Binding-site contacts:
Ligand atom O8 contacts residue ILE29 of chain 1.B at 3.9 Å.
Ligand atom O5 contacts residue GLY19 of chain 1.B at 3.7 Å.
Ligand atom C3 contacts residue ASP16 of chain 1.B at 3.5 Å.
Ligand atom C3 contacts residue TRP31 of chain 1.B at 3.7 Å (hydrophobic).
Ligand atom C8 contacts residue GLY18 of chain 1.B at 3.7 Å.
Ligand atom C9 contacts residue GLY18 of chain 1.B at 3.7 Å.
Ligand atom O2 contacts residue GLN20 of chain 1.B at 2.6 Å (h-bond).
Ligand atom O3 contacts residue ASN41 of chain 1.B at 3.1 Å (h-bond).
Ligand atom O8 contacts residue LYS27 of chain 1.B at 3.7 Å.
Ligand atom O4 contacts residue GLY19 of chain 1.B at 4.0 Å.
Ligand atom C2 contacts residue GLN20 of chain 1.B at 3.5 Å.
Ligand atom O4 contacts residue GLN20 of chain 1.B at 3.8 Å.
Ligand atom O4 contacts residue ASN41 of chain 1.B at 3.8 Å.
Ligand atom C1 contacts residue SER109 of chain 1.B at 3.4 Å.
Ligand atom C3 contacts residue LYS34 of chain 1.B at 3.8 Å.
Ligand atom C3 contacts residue GLY19 of chain 1.B at 3.9 Å.
Ligand atom C1 contacts residue TRP31 of chain 1.B at 3.6 Å (hydrophobic).
Ligand atom C5 contacts residue TRP31 of chain 1.B at 3.7 Å (hydrophobic).
Ligand atom O3 contacts residue GLY19 of chain 1.B at 3.0 Å.
Ligand atom C6 contacts residue ILE29 of chain 1.B at 4.0 Å (hydrophobic).
Ligand atom O4 contacts residue ILE17 of chain 1.B at 3.6 Å (h-bond).
Ligand atom O4 contacts residue ASP16 of chain 1.B at 2.6 Å (salt-bridge).
Ligand atom C4 contacts residue TRP31 of chain 1.B at 3.6 Å (hydrophobic).
Ligand atom C4 contacts residue GLY19 of chain 1.B at 4.0 Å.
Ligand atom O1B contacts residue SER109 of chain 1.B at 2.9 Å (h-bond).
Ligand atom O3 contacts residue ASP16 of chain 1.B at 2.5 Å (salt-bridge).
Ligand atom O2 contacts residue LYS34 of chain 1.B at 3.0 Å (salt-bridge).
Ligand atom O3 contacts residue TRP31 of chain 1.B at 3.8 Å.
Ligand atom O1B contacts residue ILE29 of chain 1.B at 3.4 Å.
Ligand atom C6 contacts residue TRP31 of chain 1.B at 3.5 Å (hydrophobic).
Ligand atom C9 contacts residue LYS27 of chain 1.B at 3.5 Å.
Ligand atom O4 contacts residue GLY18 of chain 1.B at 3.5 Å.
Ligand atom O1A contacts residue TRP31 of chain 1.B at 3.1 Å.
Ligand atom O9 contacts residue LYS27 of chain 1.B at 2.7 Å.
Ligand atom O3 contacts residue LYS34 of chain 1.B at 2.9 Å (salt-bridge).
Ligand atom C4 contacts residue ASP16 of chain 1.B at 3.4 Å.
Ligand atom O4 contacts residue GLY19 of chain 1.B at 2.8 Å (h-bond).
Ligand atom C2 contacts residue LYS34 of chain 1.B at 3.8 Å.
Ligand atom O1A contacts residue SER109 of chain 1.B at 3.1 Å (h-bond).
Ligand atom O6 contacts residue TRP31 of chain 1.B at 3.5 Å.

This protein binds this small molecule.
Small molecule (SMILES): CC(=O)N[C@H]1[C@H]([C@H](O)[C@H](O)CO)O[C@@](OC[C@H]2O[C@@H](O[C@H]3[C@H](O)[C@@H](O)[C@H](O)O[C@@H]3CO)[C@H](O)[C@@H](O)[C@H]2O)(C(=O)O)C[C@@H]1O

Sequence of chain 1.B:
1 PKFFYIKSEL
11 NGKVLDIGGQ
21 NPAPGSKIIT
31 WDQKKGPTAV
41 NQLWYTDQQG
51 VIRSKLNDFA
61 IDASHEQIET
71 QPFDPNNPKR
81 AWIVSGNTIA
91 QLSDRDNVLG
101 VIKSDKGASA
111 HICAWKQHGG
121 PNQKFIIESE